This protein binds this small molecule.
Small molecule (SMILES): CC(=O)N[C@H]1[C@H]([C@H](O)[C@H](O)CO)O[C@@](O[C@H](CO)[C@@H](O)[C@@H]2O[C@@](O)(C(=O)O)C[C@H](O)[C@H]2NC(C)=O)(C(=O)O)C[C@@H]1O

Sequence of chain 1.C:
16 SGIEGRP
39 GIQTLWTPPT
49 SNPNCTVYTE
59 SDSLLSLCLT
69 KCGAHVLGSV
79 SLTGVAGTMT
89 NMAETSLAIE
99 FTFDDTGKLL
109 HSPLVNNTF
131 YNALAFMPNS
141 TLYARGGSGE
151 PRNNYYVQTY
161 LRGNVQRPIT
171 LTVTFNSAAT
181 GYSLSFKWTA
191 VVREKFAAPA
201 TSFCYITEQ

Sequence of chain 1.A:
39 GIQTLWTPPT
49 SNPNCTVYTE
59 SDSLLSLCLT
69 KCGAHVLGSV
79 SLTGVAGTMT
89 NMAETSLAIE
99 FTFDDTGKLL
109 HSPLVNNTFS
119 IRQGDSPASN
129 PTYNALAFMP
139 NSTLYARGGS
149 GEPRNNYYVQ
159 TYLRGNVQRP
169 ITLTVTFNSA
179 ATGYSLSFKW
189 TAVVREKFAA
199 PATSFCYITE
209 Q

Binding-site contacts:
Ligand atom C11 contacts residue TYR156 of chain 1.A at 3.6 Å (hydrophobic).
Ligand atom C6 contacts residue GLY149 of chain 1.A at 4.3 Å.
Ligand atom O1A contacts residue ARG162 of chain 1.C at 2.8 Å (salt-bridge).
Ligand atom C11 contacts residue GLY149 of chain 1.A at 3.6 Å.
Ligand atom C4 contacts residue GLY163 of chain 1.C at 3.8 Å.
Ligand atom N5 contacts residue ARG162 of chain 1.C at 2.8 Å (salt-bridge).
Ligand atom C10 contacts residue GLY163 of chain 1.C at 4.1 Å.
Ligand atom C4 contacts residue ARG162 of chain 1.C at 3.6 Å.
Ligand atom C7 contacts residue ARG162 of chain 1.C at 4.1 Å.
Ligand atom C8 contacts residue GLY149 of chain 1.A at 4.0 Å.
Ligand atom C11 contacts residue PRO151 of chain 1.A at 4.3 Å (hydrophobic).
Ligand atom O10 contacts residue GLY149 of chain 1.A at 3.6 Å.
Ligand atom O4 contacts residue GLY163 of chain 1.C at 3.1 Å (h-bond).
Ligand atom C7 contacts residue GLY149 of chain 1.A at 3.2 Å.
Ligand atom N5 contacts residue GLY163 of chain 1.C at 3.7 Å.
Ligand atom O1B contacts residue ASN164 of chain 1.C at 2.9 Å (h-bond).
Ligand atom O4 contacts residue ASN164 of chain 1.C at 3.7 Å.
Ligand atom C6 contacts residue ARG162 of chain 1.C at 3.5 Å.
Ligand atom C9 contacts residue PRO151 of chain 1.A at 4.1 Å (hydrophobic).
Ligand atom C10 contacts residue ARG162 of chain 1.C at 3.8 Å.
Ligand atom C9 contacts residue GLY149 of chain 1.A at 3.6 Å.
Ligand atom C10 contacts residue GLY149 of chain 1.A at 3.4 Å.
Ligand atom C4 contacts residue ASN164 of chain 1.C at 4.0 Å.
Ligand atom N5 contacts residue GLY149 of chain 1.A at 3.8 Å.
Ligand atom O7 contacts residue GLY149 of chain 1.A at 2.7 Å (h-bond).
Ligand atom C11 contacts residue GLY163 of chain 1.C at 4.2 Å.
Ligand atom C11 contacts residue GLU194 of chain 1.C at 3.5 Å.
Ligand atom O8 contacts residue ARG162 of chain 1.C at 4.1 Å.
Ligand atom O10 contacts residue SER148 of chain 1.A at 4.1 Å.
Ligand atom C5 contacts residue ARG162 of chain 1.C at 3.5 Å.
Ligand atom O4 contacts residue ARG162 of chain 1.C at 4.3 Å.
Ligand atom C11 contacts residue ASN154 of chain 1.A at 3.5 Å.
Ligand atom C1 contacts residue ARG162 of chain 1.C at 3.5 Å.
Ligand atom C11 contacts residue ARG167 of chain 1.C at 4.3 Å.
Ligand atom C11 contacts residue ARG162 of chain 1.C at 3.8 Å.
Ligand atom C11 contacts residue SER148 of chain 1.A at 3.7 Å.
Ligand atom C11 contacts residue GLU150 of chain 1.A at 4.2 Å.
Ligand atom C3 contacts residue ASN164 of chain 1.C at 3.8 Å.
Ligand atom C1 contacts residue ASN164 of chain 1.C at 4.0 Å.
Ligand atom O1B contacts residue ARG162 of chain 1.C at 3.2 Å (salt-bridge).